Binding-site contacts:
Ligand atom C6 contacts residue ASN368 of chain 1.D at 4.5 Å.
Ligand atom C8 contacts residue ARG337 of chain 1.D at 3.4 Å.
Ligand atom C6 contacts residue HIS371 of chain 1.D at 3.7 Å.
Ligand atom O6 contacts residue ILE373 of chain 1.D at 4.0 Å.
Ligand atom C5 contacts residue ASN368 of chain 1.D at 3.7 Å.
Ligand atom O6 contacts residue HIS371 of chain 1.D at 3.3 Å.
Ligand atom C4 contacts residue ASN368 of chain 1.D at 4.2 Å.
Ligand atom N2 contacts residue ASN368 of chain 1.D at 2.9 Å (h-bond).
Ligand atom C3 contacts residue ASN368 of chain 1.D at 3.8 Å.
Ligand atom C5 contacts residue HIS371 of chain 1.D at 4.1 Å.
Ligand atom C1 contacts residue ASN368 of chain 1.D at 1.4 Å.
Ligand atom C8 contacts residue ASN368 of chain 1.D at 4.4 Å.
Ligand atom O5 contacts residue HIS371 of chain 1.D at 4.3 Å.
Ligand atom C2 contacts residue ASN368 of chain 1.D at 2.5 Å.
Ligand atom O7 contacts residue ASN368 of chain 1.D at 3.3 Å (h-bond).
Ligand atom O5 contacts residue ASN368 of chain 1.D at 2.4 Å (h-bond).
Ligand atom C7 contacts residue ASN368 of chain 1.D at 3.3 Å.
Ligand atom C6 contacts residue ILE373 of chain 1.D at 3.7 Å (hydrophobic).

Sequence of chain 1.D:
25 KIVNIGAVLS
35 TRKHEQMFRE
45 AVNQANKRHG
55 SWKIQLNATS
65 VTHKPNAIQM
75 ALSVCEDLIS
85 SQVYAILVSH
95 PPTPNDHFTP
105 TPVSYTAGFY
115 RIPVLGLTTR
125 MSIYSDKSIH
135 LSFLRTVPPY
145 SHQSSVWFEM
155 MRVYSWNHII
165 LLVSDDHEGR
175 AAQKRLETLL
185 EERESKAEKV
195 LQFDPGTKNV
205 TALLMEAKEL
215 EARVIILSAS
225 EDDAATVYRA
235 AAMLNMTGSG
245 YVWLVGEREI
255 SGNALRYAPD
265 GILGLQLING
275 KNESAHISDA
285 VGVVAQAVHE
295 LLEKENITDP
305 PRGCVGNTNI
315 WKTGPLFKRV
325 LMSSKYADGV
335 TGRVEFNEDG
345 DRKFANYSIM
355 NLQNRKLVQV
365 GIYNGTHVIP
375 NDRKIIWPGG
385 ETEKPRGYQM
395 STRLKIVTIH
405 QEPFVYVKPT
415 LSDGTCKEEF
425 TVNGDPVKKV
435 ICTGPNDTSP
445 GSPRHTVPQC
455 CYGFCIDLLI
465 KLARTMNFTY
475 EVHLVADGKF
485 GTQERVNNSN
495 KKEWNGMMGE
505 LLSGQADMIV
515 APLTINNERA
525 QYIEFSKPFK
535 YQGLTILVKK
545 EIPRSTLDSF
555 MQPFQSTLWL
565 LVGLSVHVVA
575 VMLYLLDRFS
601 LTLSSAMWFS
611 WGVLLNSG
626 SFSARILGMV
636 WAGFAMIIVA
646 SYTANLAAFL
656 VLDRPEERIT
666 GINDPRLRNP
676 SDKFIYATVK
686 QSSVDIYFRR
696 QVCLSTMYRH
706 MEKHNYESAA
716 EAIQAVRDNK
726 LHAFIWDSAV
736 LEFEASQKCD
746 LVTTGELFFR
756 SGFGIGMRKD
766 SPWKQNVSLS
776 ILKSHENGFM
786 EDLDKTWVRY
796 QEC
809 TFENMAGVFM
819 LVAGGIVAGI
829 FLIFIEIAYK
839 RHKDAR

A protein and the small-molecule ligand that binds it are described below.
Small molecule (SMILES): CC(=O)N[C@@H]1[C@@H](O)[C@H](O)[C@@H](CO)O[C@H]1O